Binding-site contacts:
Ligand atom N2 contacts residue ASN991 of chain 1.B at 2.9 Å (h-bond).
Ligand atom N2 contacts residue GLU992 of chain 1.B at 3.3 Å (salt-bridge).
Ligand atom N2 contacts residue ASP988 of chain 1.B at 4.2 Å.
Ligand atom C4 contacts residue ASN991 of chain 1.B at 4.1 Å.
Ligand atom O7 contacts residue TYR1055 of chain 1.B at 4.0 Å.
Ligand atom C5 contacts residue ASN991 of chain 1.B at 3.8 Å.
Ligand atom C2 contacts residue ARG1271 of chain 1.B at 4.1 Å.
Ligand atom C1 contacts residue TYR1055 of chain 1.B at 3.5 Å (hydrophobic).
Ligand atom C3 contacts residue ARG1271 of chain 1.B at 3.5 Å.
Ligand atom C2 contacts residue ASN991 of chain 1.B at 2.4 Å.
Ligand atom C3 contacts residue ASN991 of chain 1.B at 3.8 Å.
Ligand atom O7 contacts residue GLU992 of chain 1.B at 3.9 Å.
Ligand atom C7 contacts residue ASP988 of chain 1.B at 4.0 Å.
Ligand atom O7 contacts residue ASP988 of chain 1.B at 3.2 Å (salt-bridge).
Ligand atom C2 contacts residue GLU992 of chain 1.B at 4.2 Å.
Ligand atom O5 contacts residue ASN991 of chain 1.B at 2.5 Å (h-bond).
Ligand atom N2 contacts residue TYR1055 of chain 1.B at 4.2 Å.
Ligand atom C4 contacts residue ARG1271 of chain 1.B at 3.4 Å.
Ligand atom C1 contacts residue ASN991 of chain 1.B at 1.4 Å.
Ligand atom C7 contacts residue TYR1055 of chain 1.B at 4.1 Å (hydrophobic).
Ligand atom N2 contacts residue ARG1271 of chain 1.B at 3.9 Å.
Ligand atom O3 contacts residue ARG1271 of chain 1.B at 2.6 Å (salt-bridge).
Ligand atom C7 contacts residue ASN991 of chain 1.B at 3.4 Å.
Ligand atom O4 contacts residue ARG1271 of chain 1.B at 3.3 Å (salt-bridge).
Ligand atom C1 contacts residue ARG1271 of chain 1.B at 4.3 Å.
Ligand atom C7 contacts residue GLU992 of chain 1.B at 4.0 Å.
Ligand atom O7 contacts residue ASN991 of chain 1.B at 4.0 Å.
Ligand atom C2 contacts residue TYR1055 of chain 1.B at 4.4 Å (hydrophobic).
Ligand atom C8 contacts residue ASN991 of chain 1.B at 3.9 Å.

Sequence of chain 1.B:
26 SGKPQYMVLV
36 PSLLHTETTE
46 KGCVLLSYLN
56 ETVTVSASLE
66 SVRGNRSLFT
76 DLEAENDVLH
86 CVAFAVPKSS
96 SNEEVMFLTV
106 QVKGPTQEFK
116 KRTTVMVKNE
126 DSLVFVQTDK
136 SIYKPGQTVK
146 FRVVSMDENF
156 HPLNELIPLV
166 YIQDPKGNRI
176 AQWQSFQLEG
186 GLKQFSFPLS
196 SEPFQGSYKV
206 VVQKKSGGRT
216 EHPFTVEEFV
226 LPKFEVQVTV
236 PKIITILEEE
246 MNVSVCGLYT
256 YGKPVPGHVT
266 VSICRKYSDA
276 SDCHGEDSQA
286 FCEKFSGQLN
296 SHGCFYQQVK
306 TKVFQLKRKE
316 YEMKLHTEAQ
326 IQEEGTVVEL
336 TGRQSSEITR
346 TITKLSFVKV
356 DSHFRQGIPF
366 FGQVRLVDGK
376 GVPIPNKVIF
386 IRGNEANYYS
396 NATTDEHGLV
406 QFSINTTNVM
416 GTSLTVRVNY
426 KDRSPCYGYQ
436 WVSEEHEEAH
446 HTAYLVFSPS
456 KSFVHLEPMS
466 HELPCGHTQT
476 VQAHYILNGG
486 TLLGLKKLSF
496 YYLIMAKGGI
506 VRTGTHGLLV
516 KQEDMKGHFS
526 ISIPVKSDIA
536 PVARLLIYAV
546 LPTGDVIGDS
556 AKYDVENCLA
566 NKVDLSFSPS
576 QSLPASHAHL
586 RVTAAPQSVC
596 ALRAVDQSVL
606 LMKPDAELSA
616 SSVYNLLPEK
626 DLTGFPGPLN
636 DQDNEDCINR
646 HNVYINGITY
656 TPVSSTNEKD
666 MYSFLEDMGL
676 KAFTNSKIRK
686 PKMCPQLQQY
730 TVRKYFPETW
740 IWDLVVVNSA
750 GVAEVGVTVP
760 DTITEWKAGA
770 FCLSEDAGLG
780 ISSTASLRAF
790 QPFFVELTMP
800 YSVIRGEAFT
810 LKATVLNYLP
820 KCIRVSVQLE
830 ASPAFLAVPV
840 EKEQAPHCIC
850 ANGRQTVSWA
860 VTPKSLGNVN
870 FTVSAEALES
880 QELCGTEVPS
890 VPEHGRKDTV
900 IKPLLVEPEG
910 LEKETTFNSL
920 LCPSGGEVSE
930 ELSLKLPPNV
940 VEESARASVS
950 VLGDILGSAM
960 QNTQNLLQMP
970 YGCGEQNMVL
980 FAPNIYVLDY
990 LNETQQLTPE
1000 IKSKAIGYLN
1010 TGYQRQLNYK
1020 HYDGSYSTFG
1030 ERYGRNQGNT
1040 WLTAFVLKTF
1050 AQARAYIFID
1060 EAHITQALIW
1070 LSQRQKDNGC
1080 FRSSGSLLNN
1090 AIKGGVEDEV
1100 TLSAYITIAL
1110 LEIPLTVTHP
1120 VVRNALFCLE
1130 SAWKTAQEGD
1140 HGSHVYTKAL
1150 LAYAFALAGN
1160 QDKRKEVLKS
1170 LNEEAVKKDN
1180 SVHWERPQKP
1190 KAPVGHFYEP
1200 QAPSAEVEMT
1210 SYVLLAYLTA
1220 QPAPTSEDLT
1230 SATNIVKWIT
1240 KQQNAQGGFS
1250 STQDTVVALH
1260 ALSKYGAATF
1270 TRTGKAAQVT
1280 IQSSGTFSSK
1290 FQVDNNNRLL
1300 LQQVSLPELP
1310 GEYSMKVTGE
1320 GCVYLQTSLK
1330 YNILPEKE

The small molecule below binds the protein below.
Small molecule (SMILES): CC(=O)N[C@H]1[C@H](O[C@H]2[C@H](O)[C@@H](NC(C)=O)CO[C@@H]2CO)O[C@H](CO)[C@@H](O[C@@H]2O[C@H](CO)[C@@H](O)[C@H](O)[C@@H]2O)[C@@H]1O